A protein and the small-molecule ligand that binds it are described below.
Small molecule (SMILES): CC(=O)N[C@@H]1[C@@H](O)[C@H](O)[C@@H](CO)O[C@H]1O

Binding-site contacts:
Ligand atom C6 contacts residue HIS158 of chain 31.A at 3.8 Å.
Ligand atom C6 contacts residue LYS157 of chain 31.A at 3.8 Å.
Ligand atom C8 contacts residue GLY102 of chain 31.C at 3.3 Å.
Ligand atom C1 contacts residue ASN153 of chain 31.A at 1.4 Å.
Ligand atom O3 contacts residue HIS149 of chain 31.A at 4.4 Å.
Ligand atom C5 contacts residue ASN153 of chain 31.A at 3.7 Å.
Ligand atom C7 contacts residue ASN153 of chain 31.A at 3.7 Å.
Ligand atom C5 contacts residue LYS157 of chain 31.A at 4.1 Å.
Ligand atom O5 contacts residue HIS149 of chain 31.A at 4.1 Å.
Ligand atom C8 contacts residue TRP101 of chain 31.C at 3.6 Å (hydrophobic).
Ligand atom O5 contacts residue LYS157 of chain 31.A at 4.5 Å.
Ligand atom O6 contacts residue LYS157 of chain 31.A at 3.8 Å.
Ligand atom C1 contacts residue HIS158 of chain 31.A at 4.0 Å.
Ligand atom C8 contacts residue ASN103 of chain 31.C at 4.5 Å.
Ligand atom C3 contacts residue ASN153 of chain 31.A at 3.8 Å.
Ligand atom O5 contacts residue THR155 of chain 31.A at 4.3 Å.
Ligand atom N2 contacts residue ASN153 of chain 31.A at 2.9 Å (h-bond).
Ligand atom O7 contacts residue ASN153 of chain 31.A at 4.0 Å.
Ligand atom C2 contacts residue HIS149 of chain 31.A at 3.6 Å.
Ligand atom C5 contacts residue HIS158 of chain 31.A at 4.1 Å.
Ligand atom O5 contacts residue HIS158 of chain 31.A at 3.1 Å.
Ligand atom C7 contacts residue HIS149 of chain 31.A at 4.2 Å.
Ligand atom N2 contacts residue HIS149 of chain 31.A at 4.3 Å.
Ligand atom O5 contacts residue ASN153 of chain 31.A at 2.4 Å (h-bond).
Ligand atom C1 contacts residue HIS149 of chain 31.A at 4.0 Å.
Ligand atom C1 contacts residue THR155 of chain 31.A at 3.9 Å.
Ligand atom C4 contacts residue ASN153 of chain 31.A at 4.2 Å.
Ligand atom O7 contacts residue HIS149 of chain 31.A at 3.3 Å.
Ligand atom C2 contacts residue ASN153 of chain 31.A at 2.5 Å.

Sequence of chain 31.A:
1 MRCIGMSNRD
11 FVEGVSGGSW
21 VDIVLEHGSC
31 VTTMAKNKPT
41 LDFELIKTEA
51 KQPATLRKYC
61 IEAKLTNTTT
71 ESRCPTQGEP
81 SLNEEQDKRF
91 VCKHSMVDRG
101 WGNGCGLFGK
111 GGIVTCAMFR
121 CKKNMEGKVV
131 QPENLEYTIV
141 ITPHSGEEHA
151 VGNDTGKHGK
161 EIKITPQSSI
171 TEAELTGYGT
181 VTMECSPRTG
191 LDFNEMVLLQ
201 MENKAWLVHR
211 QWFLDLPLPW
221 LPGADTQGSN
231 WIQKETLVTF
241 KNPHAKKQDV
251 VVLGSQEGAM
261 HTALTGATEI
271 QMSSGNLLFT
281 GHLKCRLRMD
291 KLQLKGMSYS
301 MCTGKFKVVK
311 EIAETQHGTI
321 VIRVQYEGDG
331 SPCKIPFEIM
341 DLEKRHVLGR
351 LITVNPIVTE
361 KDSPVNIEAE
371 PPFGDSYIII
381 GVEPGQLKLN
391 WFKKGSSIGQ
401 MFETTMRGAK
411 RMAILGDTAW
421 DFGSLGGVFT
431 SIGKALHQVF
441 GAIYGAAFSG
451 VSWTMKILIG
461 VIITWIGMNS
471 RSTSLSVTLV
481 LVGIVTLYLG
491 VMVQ

Sequence of chain 31.C:
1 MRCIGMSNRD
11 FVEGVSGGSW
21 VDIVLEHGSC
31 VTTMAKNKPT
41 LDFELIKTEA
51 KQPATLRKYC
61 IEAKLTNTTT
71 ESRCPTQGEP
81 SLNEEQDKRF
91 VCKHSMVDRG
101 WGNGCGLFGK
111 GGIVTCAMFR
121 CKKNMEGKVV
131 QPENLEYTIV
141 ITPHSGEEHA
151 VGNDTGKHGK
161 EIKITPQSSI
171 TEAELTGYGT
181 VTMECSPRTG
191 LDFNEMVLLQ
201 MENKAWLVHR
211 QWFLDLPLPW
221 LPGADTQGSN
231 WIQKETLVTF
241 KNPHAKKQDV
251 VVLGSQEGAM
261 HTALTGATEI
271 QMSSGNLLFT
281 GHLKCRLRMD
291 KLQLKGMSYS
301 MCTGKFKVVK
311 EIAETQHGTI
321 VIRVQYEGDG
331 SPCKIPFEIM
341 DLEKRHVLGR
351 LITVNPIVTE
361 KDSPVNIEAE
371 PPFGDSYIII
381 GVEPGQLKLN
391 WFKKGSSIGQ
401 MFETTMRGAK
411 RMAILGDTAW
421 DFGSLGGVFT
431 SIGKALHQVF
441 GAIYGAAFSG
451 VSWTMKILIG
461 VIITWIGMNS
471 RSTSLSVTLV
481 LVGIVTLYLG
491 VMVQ